Binding-site contacts:
Ligand atom C2 contacts residue ARG92 of chain 1.SA at 4.3 Å.
Ligand atom O4' contacts residue VAL203 of chain 1.SA at 3.6 Å.
Ligand atom C2' contacts residue DA1 of chain 1.TE at 3.3 Å.
Ligand atom O3' contacts residue DA1 of chain 1.TE at 1.6 Å.
Ligand atom O4' contacts residue PRO204 of chain 1.SA at 3.6 Å (h-bond).
Ligand atom C4' contacts residue VAL203 of chain 1.SA at 4.2 Å (hydrophobic).
Ligand atom C1' contacts residue VAL203 of chain 1.SA at 4.1 Å (hydrophobic).
Ligand atom C4' contacts residue DA1 of chain 1.TE at 3.9 Å.
Ligand atom C2' contacts residue PRO204 of chain 1.SA at 4.3 Å (hydrophobic).
Ligand atom C1' contacts residue PRO204 of chain 1.SA at 3.7 Å (hydrophobic).
Ligand atom C5' contacts residue ASP202 of chain 1.SA at 4.0 Å.
Ligand atom C5 contacts residue PHE205 of chain 1.SA at 4.2 Å (hydrophobic).
Ligand atom O5' contacts residue ASP202 of chain 1.SA at 4.4 Å.
Ligand atom C3' contacts residue DA1 of chain 1.TE at 2.6 Å.
Ligand atom N1 contacts residue ARG92 of chain 1.SA at 4.0 Å.
Ligand atom C4' contacts residue PRO204 of chain 1.SA at 3.6 Å (hydrophobic).
Ligand atom C6 contacts residue ARG92 of chain 1.SA at 4.0 Å.
Ligand atom C1' contacts residue ARG92 of chain 1.SA at 4.4 Å.
Ligand atom C5 contacts residue ARG92 of chain 1.SA at 4.3 Å.
Ligand atom C5' contacts residue PRO204 of chain 1.SA at 4.3 Å (hydrophobic).
Ligand atom O4' contacts residue ARG92 of chain 1.SA at 4.2 Å.
Ligand atom C6 contacts residue PHE205 of chain 1.SA at 4.4 Å (hydrophobic).
Ligand atom C4 contacts residue ARG92 of chain 1.SA at 4.4 Å.

Sequence of chain 1.SA:
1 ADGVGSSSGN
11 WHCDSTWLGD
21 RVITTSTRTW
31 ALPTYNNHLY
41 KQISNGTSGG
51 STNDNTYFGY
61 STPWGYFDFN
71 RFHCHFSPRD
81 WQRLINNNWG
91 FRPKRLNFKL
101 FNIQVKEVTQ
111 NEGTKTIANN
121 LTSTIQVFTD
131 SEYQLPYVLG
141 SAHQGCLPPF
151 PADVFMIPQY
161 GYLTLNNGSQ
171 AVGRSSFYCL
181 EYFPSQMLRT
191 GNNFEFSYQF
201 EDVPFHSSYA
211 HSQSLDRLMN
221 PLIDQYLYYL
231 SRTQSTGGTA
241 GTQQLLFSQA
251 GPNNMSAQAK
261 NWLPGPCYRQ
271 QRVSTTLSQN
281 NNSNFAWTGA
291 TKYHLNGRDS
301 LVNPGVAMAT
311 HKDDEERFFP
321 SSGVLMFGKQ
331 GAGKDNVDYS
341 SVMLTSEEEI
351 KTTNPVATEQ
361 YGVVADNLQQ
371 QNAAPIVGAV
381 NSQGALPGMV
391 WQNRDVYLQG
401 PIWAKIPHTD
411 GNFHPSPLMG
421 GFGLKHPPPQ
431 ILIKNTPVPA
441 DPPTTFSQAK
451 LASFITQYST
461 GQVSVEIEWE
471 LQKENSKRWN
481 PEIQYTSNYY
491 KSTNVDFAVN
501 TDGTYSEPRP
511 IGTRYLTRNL

This small molecule binds to this protein.
Small molecule (SMILES): Nc1ccn([C@H]2C[C@H](O)[C@@H](COP(=O)(O)O)O2)c(=O)n1